This protein binds this small molecule.
Small molecule (SMILES): COc1ccc([C@]2(c3ccc(F)c(-c4cccnc4)c3)N=C(N)N3CC(F)(F)CN=C32)cc1C

Sequence of chain 3.A:
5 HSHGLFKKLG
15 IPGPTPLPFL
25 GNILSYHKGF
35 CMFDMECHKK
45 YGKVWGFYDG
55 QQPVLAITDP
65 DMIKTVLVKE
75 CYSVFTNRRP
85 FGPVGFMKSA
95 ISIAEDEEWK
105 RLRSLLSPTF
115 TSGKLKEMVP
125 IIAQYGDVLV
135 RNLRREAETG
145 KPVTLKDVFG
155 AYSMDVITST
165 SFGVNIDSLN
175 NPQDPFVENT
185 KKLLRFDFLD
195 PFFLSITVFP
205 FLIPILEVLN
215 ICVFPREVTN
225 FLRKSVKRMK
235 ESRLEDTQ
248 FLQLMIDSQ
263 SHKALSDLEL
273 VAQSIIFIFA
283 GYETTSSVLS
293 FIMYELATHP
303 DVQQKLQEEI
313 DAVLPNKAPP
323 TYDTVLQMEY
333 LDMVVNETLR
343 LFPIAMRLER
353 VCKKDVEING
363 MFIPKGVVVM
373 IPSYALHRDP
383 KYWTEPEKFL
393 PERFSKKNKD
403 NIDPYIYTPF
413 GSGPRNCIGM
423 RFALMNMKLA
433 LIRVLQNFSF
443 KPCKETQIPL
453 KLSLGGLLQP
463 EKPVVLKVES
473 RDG

Binding-site contacts:
Ligand atom C9 contacts residue PHE218 of chain 3.A at 3.3 Å (hydrophobic).
Ligand atom C31 contacts residue ALA282 of chain 3.A at 3.6 Å (hydrophobic).
Ligand atom C7 contacts residue PHE190 of chain 3.A at 3.7 Å (hydrophobic).
Ligand atom C14 contacts residue ARG83 of chain 3.A at 3.6 Å.
Ligand atom C9 contacts residue ILE278 of chain 3.A at 3.8 Å (hydrophobic).
Ligand atom C1 contacts residue ARG189 of chain 3.A at 3.5 Å.
Ligand atom N16 contacts residue PHE85 of chain 3.A at 4.0 Å.
Ligand atom N32 contacts residue HEM1 of chain 3.B at 2.6 Å.
Ligand atom O8 contacts residue ARG189 of chain 3.A at 4.0 Å.
Ligand atom N18 contacts residue SER96 of chain 3.A at 4.0 Å.
Ligand atom O8 contacts residue PHE281 of chain 3.A at 4.1 Å.
Ligand atom C6 contacts residue ILE278 of chain 3.A at 4.1 Å (hydrophobic).
Ligand atom F21 contacts residue ARG83 of chain 3.A at 3.0 Å.
Ligand atom C1 contacts residue PHE190 of chain 3.A at 3.2 Å (hydrophobic).
Ligand atom C2 contacts residue ARG189 of chain 3.A at 3.9 Å.
Ligand atom N19 contacts residue ARG82 of chain 3.A at 3.4 Å.
Ligand atom C13 contacts residue PHE192 of chain 3.A at 3.3 Å (hydrophobic).
Ligand atom C15 contacts residue PHE85 of chain 3.A at 3.4 Å (hydrophobic).
Ligand atom C9 contacts residue PHE281 of chain 3.A at 3.2 Å (hydrophobic).
Ligand atom F21 contacts residue PHE85 of chain 3.A at 3.9 Å.
Ligand atom C9 contacts residue PHE190 of chain 3.A at 4.0 Å (hydrophobic).
Ligand atom C15 contacts residue ARG83 of chain 3.A at 3.2 Å.
Ligand atom O8 contacts residue PHE190 of chain 3.A at 3.1 Å.
Ligand atom O8 contacts residue PHE218 of chain 3.A at 3.4 Å.
Ligand atom F20 contacts residue ARG83 of chain 3.A at 4.1 Å.
Ligand atom C17 contacts residue SER96 of chain 3.A at 3.9 Å.
Ligand atom C5 contacts residue SER96 of chain 3.A at 3.9 Å.
Ligand atom C30 contacts residue ILE346 of chain 3.A at 4.0 Å (hydrophobic).
Ligand atom N32 contacts residue ALA282 of chain 3.A at 4.1 Å.
Ligand atom C33 contacts residue HEM1 of chain 3.B at 3.3 Å.
Ligand atom F34 contacts residue HEM1 of chain 3.B at 4.1 Å.
Ligand atom C30 contacts residue HEM1 of chain 3.B at 4.0 Å.
Ligand atom C31 contacts residue HEM1 of chain 3.B at 3.0 Å.
Ligand atom N19 contacts residue SER96 of chain 3.A at 2.8 Å (h-bond).
Ligand atom C17 contacts residue ARG82 of chain 3.A at 3.9 Å.
Ligand atom C2 contacts residue PHE190 of chain 3.A at 3.7 Å (hydrophobic).
Ligand atom N12 contacts residue PHE192 of chain 3.A at 3.7 Å.
Ligand atom C9 contacts residue ARG189 of chain 3.A at 3.6 Å.
Ligand atom C30 contacts residue THR286 of chain 3.A at 3.4 Å.
Ligand atom F34 contacts residue ALA347 of chain 3.A at 3.1 Å.